A small-molecule ligand and the protein it binds are described below.
Small molecule (SMILES): N[C@@H](Cc1ccccc1)C(=O)O

Binding-site contacts:
Ligand atom N contacts residue ASN273 of chain 1.GB at 3.7 Å.
Ligand atom N contacts residue GLU259 of chain 1.GB at 3.7 Å.
Ligand atom CB contacts residue ASN273 of chain 1.GB at 4.3 Å.
Ligand atom N contacts residue GLY275 of chain 1.GB at 4.2 Å.
Ligand atom CE1 contacts residue HIS66 of chain 1.GB at 3.6 Å.
Ligand atom CZ contacts residue HIS66 of chain 1.GB at 3.7 Å.
Ligand atom CA contacts residue MET260 of chain 1.GB at 4.5 Å (hydrophobic).
Ligand atom CA contacts residue ASN273 of chain 1.GB at 4.3 Å.
Ligand atom C contacts residue ARG262 of chain 1.GB at 4.4 Å.
Ligand atom N contacts residue VAL274 of chain 1.GB at 4.3 Å.
Ligand atom O contacts residue ARG262 of chain 1.GB at 3.6 Å (salt-bridge).
Ligand atom CB contacts residue PHE261 of chain 1.GB at 4.2 Å (hydrophobic).
Ligand atom CG contacts residue HIS66 of chain 1.GB at 4.4 Å.
Ligand atom CE2 contacts residue HIS66 of chain 1.GB at 4.0 Å.
Ligand atom O contacts residue MET260 of chain 1.GB at 4.3 Å.
Ligand atom CE1 contacts residue PHE218 of chain 1.GB at 3.8 Å (hydrophobic).
Ligand atom CD1 contacts residue PHE218 of chain 1.GB at 4.4 Å (hydrophobic).
Ligand atom O contacts residue PHE261 of chain 1.GB at 3.0 Å (h-bond).
Ligand atom CA contacts residue GLU259 of chain 1.GB at 4.5 Å.
Ligand atom CD1 contacts residue THR228 of chain 1.GB at 3.6 Å.
Ligand atom CZ contacts residue PHE218 of chain 1.GB at 3.8 Å (hydrophobic).
Ligand atom CE1 contacts residue THR228 of chain 1.GB at 3.9 Å.
Ligand atom CA contacts residue PHE261 of chain 1.GB at 3.6 Å (hydrophobic).
Ligand atom N contacts residue PHE261 of chain 1.GB at 2.7 Å (h-bond).
Ligand atom N contacts residue MET260 of chain 1.GB at 3.1 Å.
Ligand atom CD1 contacts residue HIS66 of chain 1.GB at 4.0 Å.
Ligand atom C contacts residue PHE261 of chain 1.GB at 3.6 Å (hydrophobic).
Ligand atom C contacts residue GLU259 of chain 1.GB at 4.4 Å.
Ligand atom CD2 contacts residue HIS66 of chain 1.GB at 3.8 Å.

Sequence of chain 1.GB:
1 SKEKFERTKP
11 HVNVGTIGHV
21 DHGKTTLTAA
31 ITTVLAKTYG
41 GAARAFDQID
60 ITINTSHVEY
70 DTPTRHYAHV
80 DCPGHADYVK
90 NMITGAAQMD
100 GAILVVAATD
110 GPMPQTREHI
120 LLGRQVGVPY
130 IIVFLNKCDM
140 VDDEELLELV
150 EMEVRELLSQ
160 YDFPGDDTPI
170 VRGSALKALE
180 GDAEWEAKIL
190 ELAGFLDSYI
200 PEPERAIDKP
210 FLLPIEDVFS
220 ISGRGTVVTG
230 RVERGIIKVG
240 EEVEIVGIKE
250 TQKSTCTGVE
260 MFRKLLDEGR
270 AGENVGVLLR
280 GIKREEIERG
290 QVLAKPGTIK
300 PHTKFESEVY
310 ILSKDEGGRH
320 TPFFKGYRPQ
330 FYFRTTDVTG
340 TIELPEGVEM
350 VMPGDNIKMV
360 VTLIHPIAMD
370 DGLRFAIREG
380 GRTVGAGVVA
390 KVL